Binding-site contacts:
Ligand atom C5' contacts residue ASP185 of chain 1.A at 3.1 Å.
Ligand atom O3A contacts residue ARG72 of chain 1.A at 3.0 Å (salt-bridge).
Ligand atom O2G contacts residue CA1 of chain 1.G at 2.2 Å.
Ligand atom N3' contacts residue ALA114 of chain 1.A at 3.4 Å.
Ligand atom O1A contacts residue CA1 of chain 1.G at 2.3 Å.
Ligand atom PA contacts residue CA1 of chain 1.G at 2.9 Å.
Ligand atom PA contacts residue ARG72 of chain 1.A at 3.1 Å.
Ligand atom O1G contacts residue GLY112 of chain 1.A at 2.9 Å.
Ligand atom O1G contacts residue ASP113 of chain 1.A at 3.3 Å (salt-bridge).
Ligand atom N5' contacts residue GLN151 of chain 1.A at 2.8 Å (h-bond).
Ligand atom O2A contacts residue ARG72 of chain 1.A at 3.2 Å (salt-bridge).
Ligand atom O3B contacts residue LYS65 of chain 1.A at 3.3 Å (salt-bridge).
Ligand atom N4' contacts residue GLN151 of chain 1.A at 3.1 Å (h-bond).
Ligand atom O3A contacts residue CA1 of chain 1.G at 2.7 Å.
Ligand atom N3' contacts residue TYR115 of chain 1.A at 3.0 Å (h-bond).
Ligand atom O3B contacts residue ASP113 of chain 1.A at 2.9 Å (salt-bridge).
Ligand atom O3G contacts residue LYS65 of chain 1.A at 3.0 Å (salt-bridge).
Ligand atom O3G contacts residue LYS220 of chain 1.A at 3.3 Å.
Ligand atom O1B contacts residue GLN151 of chain 1.A at 3.5 Å (h-bond).
Ligand atom C2' contacts residue TYR115 of chain 1.A at 3.3 Å (hydrophobic).
Ligand atom O2G contacts residue VAL111 of chain 1.A at 3.0 Å (h-bond).
Ligand atom N5' contacts residue TYR115 of chain 1.A at 3.3 Å (h-bond).
Ligand atom PB contacts residue CA1 of chain 1.G at 2.8 Å.
Ligand atom O2G contacts residue GLY112 of chain 1.A at 3.3 Å.
Ligand atom O1B contacts residue ARG72 of chain 1.A at 2.9 Å (salt-bridge).
Ligand atom PG contacts residue CA1 of chain 1.G at 3.3 Å.
Ligand atom O2B contacts residue CA1 of chain 1.G at 2.2 Å.
Ligand atom C2' contacts residue GLN151 of chain 1.A at 3.5 Å.
Ligand atom O2B contacts residue ALA114 of chain 1.A at 2.9 Å (h-bond).
Ligand atom N4' contacts residue TYR115 of chain 1.A at 2.9 Å (h-bond).
Ligand atom O2G contacts residue ASP110 of chain 1.A at 3.0 Å (salt-bridge).
Ligand atom PG contacts residue ASP113 of chain 1.A at 3.4 Å.
Ligand atom O1A contacts residue ASP110 of chain 1.A at 2.8 Å (salt-bridge).
Ligand atom N4' contacts residue ALA114 of chain 1.A at 3.5 Å (h-bond).
Ligand atom PB contacts residue ARG72 of chain 1.A at 3.5 Å.
Ligand atom O3B contacts residue CA1 of chain 1.G at 3.3 Å.
Ligand atom O2B contacts residue VAL111 of chain 1.A at 3.3 Å (h-bond).
Ligand atom O1A contacts residue ASP185 of chain 1.A at 2.5 Å (salt-bridge).
Ligand atom O5' contacts residue ARG72 of chain 1.A at 2.8 Å (salt-bridge).
Ligand atom O2B contacts residue ASP113 of chain 1.A at 3.4 Å (salt-bridge).

The small molecule below binds the protein below.
Small molecule (SMILES): Cc1cn([C@H]2C[C@H](N=[N+]=[N-])[C@@H](CO[P](=O)(O)O[P](=O)(O)OP(=O)(O)O)O2)c(=O)[nH]c1=O

Sequence of chain 1.A:
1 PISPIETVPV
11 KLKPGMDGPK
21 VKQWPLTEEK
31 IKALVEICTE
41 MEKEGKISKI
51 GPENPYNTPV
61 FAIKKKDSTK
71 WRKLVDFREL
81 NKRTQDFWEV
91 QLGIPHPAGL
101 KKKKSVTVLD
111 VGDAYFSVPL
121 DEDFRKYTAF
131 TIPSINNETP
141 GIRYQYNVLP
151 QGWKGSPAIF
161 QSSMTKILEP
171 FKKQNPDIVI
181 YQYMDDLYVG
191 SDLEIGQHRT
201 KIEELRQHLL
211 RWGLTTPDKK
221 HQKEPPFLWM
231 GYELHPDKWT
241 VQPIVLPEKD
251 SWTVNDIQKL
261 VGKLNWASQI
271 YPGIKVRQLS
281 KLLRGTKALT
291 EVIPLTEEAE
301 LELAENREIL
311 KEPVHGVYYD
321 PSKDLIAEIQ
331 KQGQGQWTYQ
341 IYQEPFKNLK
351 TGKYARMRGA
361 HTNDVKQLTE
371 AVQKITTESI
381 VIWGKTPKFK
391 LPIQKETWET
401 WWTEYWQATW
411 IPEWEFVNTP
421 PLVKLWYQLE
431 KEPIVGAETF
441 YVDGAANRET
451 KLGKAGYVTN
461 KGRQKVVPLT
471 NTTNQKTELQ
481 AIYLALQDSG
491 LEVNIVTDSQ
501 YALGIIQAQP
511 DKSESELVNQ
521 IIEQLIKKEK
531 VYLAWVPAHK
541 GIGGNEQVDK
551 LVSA